Sequence of chain 1.A:
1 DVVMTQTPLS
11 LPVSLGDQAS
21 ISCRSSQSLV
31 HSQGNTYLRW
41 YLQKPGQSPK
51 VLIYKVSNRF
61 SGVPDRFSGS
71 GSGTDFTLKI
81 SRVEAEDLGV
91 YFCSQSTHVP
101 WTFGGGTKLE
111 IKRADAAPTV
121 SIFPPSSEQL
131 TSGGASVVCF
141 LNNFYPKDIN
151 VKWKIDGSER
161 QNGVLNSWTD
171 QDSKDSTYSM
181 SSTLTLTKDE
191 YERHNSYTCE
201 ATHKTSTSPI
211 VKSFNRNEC

This small molecule binds to this protein.
Small molecule (SMILES): O=C(O)c1ccccc1-c1c2ccc(=O)cc-2oc2cc(O)ccc12

Sequence of chain 1.B:
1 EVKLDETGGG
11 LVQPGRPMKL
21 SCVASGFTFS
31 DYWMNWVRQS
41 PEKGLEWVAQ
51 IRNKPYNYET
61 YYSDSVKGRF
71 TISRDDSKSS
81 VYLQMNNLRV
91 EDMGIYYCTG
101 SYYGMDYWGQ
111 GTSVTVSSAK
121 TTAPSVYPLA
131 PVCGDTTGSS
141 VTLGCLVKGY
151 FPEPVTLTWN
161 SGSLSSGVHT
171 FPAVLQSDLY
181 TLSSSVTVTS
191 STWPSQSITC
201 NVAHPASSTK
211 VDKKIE

Binding-site contacts:
Ligand atom C12 contacts residue TRP33 of chain 1.B at 3.8 Å (hydrophobic).
Ligand atom C1 contacts residue HIS31 of chain 1.A at 3.8 Å.
Ligand atom C5 contacts residue TRP101 of chain 1.A at 3.6 Å (hydrophobic).
Ligand atom C18 contacts residue TYR103 of chain 1.B at 2.8 Å (hydrophobic).
Ligand atom C16 contacts residue TYR102 of chain 1.B at 3.7 Å (hydrophobic).
Ligand atom C3 contacts residue TYR37 of chain 1.A at 3.8 Å (hydrophobic).
Ligand atom O1 contacts residue TYR56 of chain 1.B at 3.8 Å.
Ligand atom C16 contacts residue TYR103 of chain 1.B at 3.5 Å (hydrophobic).
Ligand atom C9 contacts residue TYR37 of chain 1.A at 3.9 Å (hydrophobic).
Ligand atom O4 contacts residue TYR103 of chain 1.B at 2.2 Å (h-bond).
Ligand atom O2 contacts residue SER96 of chain 1.A at 3.8 Å.
Ligand atom C6 contacts residue TYR37 of chain 1.A at 4.0 Å (hydrophobic).
Ligand atom C18 contacts residue TYR102 of chain 1.B at 4.0 Å (hydrophobic).
Ligand atom C4 contacts residue SER96 of chain 1.A at 3.9 Å.
Ligand atom O3 contacts residue TRP101 of chain 1.A at 3.2 Å.
Ligand atom C11 contacts residue TYR37 of chain 1.A at 3.8 Å (hydrophobic).
Ligand atom O5 contacts residue TYR103 of chain 1.B at 3.2 Å.
Ligand atom O4 contacts residue TYR37 of chain 1.A at 2.7 Å (h-bond).
Ligand atom C16 contacts residue TRP33 of chain 1.B at 3.7 Å (hydrophobic).
Ligand atom C6 contacts residue TRP101 of chain 1.A at 3.6 Å (hydrophobic).
Ligand atom O2 contacts residue TYR37 of chain 1.A at 3.7 Å.
Ligand atom C4 contacts residue TYR37 of chain 1.A at 3.6 Å (hydrophobic).
Ligand atom C17 contacts residue TYR102 of chain 1.B at 3.7 Å (hydrophobic).
Ligand atom O3 contacts residue ARG39 of chain 1.A at 2.6 Å (salt-bridge).
Ligand atom O1 contacts residue HIS31 of chain 1.A at 3.3 Å.
Ligand atom C17 contacts residue TYR103 of chain 1.B at 2.9 Å (hydrophobic).
Ligand atom C6 contacts residue SER96 of chain 1.A at 3.4 Å.
Ligand atom C11 contacts residue TRP33 of chain 1.B at 4.0 Å (hydrophobic).
Ligand atom C8 contacts residue TYR103 of chain 1.B at 3.6 Å (hydrophobic).
Ligand atom C15 contacts residue TRP33 of chain 1.B at 3.5 Å (hydrophobic).
Ligand atom C5 contacts residue TYR37 of chain 1.A at 3.7 Å (hydrophobic).
Ligand atom C6 contacts residue ARG39 of chain 1.A at 3.8 Å.
Ligand atom C2 contacts residue HIS31 of chain 1.A at 3.9 Å.
Ligand atom C19 contacts residue TYR103 of chain 1.B at 3.3 Å (hydrophobic).
Ligand atom C20 contacts residue TYR37 of chain 1.A at 3.6 Å (hydrophobic).
Ligand atom C20 contacts residue TYR103 of chain 1.B at 2.9 Å (hydrophobic).
Ligand atom O5 contacts residue TYR37 of chain 1.A at 4.0 Å.
Ligand atom O3 contacts residue SER96 of chain 1.A at 2.4 Å.
Ligand atom C5 contacts residue SER96 of chain 1.A at 3.0 Å.
Ligand atom C14 contacts residue TYR103 of chain 1.B at 3.9 Å (hydrophobic).